Sequence of chain 1.A:
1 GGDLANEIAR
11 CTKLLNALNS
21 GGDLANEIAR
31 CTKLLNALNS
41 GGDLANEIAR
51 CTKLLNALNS

A protein and the small-molecule ligand that binds it are described below.
Small molecule (SMILES): O=C(O)c1cc(C(=O)O)cc(C(=O)O)c1

Binding-site contacts:
Ligand atom C5A contacts residue CYS11 of chain 1.A at 1.8 Å (hydrophobic).
Ligand atom C5A contacts residue LEU58 of chain 1.A at 4.2 Å (hydrophobic).
Ligand atom C5 contacts residue LEU55 of chain 1.A at 4.3 Å (hydrophobic).
Ligand atom C5A contacts residue LEU15 of chain 1.A at 3.7 Å (hydrophobic).
Ligand atom C1A contacts residue THR12 of chain 1.A at 3.2 Å.
Ligand atom C2 contacts residue LEU34 of chain 1.A at 3.9 Å (hydrophobic).
Ligand atom C6 contacts residue CYS31 of chain 1.A at 3.3 Å (hydrophobic).
Ligand atom C6 contacts residue THR12 of chain 1.A at 3.8 Å.
Ligand atom C6 contacts residue LEU15 of chain 1.A at 3.7 Å (hydrophobic).
Ligand atom C5 contacts residue LEU15 of chain 1.A at 3.8 Å (hydrophobic).
Ligand atom C4 contacts residue LEU55 of chain 1.A at 3.7 Å (hydrophobic).
Ligand atom C6 contacts residue CYS11 of chain 1.A at 3.6 Å (hydrophobic).
Ligand atom C6 contacts residue ILE8 of chain 1.A at 4.5 Å (hydrophobic).
Ligand atom C3A contacts residue LEU55 of chain 1.A at 3.5 Å (hydrophobic).
Ligand atom C1A contacts residue CYS31 of chain 1.A at 1.8 Å (hydrophobic).
Ligand atom C3A contacts residue LEU34 of chain 1.A at 3.9 Å (hydrophobic).
Ligand atom C3 contacts residue CYS51 of chain 1.A at 2.8 Å (hydrophobic).
Ligand atom C3A contacts residue LEU54 of chain 1.A at 4.5 Å (hydrophobic).
Ligand atom C3 contacts residue LEU34 of chain 1.A at 4.3 Å (hydrophobic).
Ligand atom C5A contacts residue THR12 of chain 1.A at 4.3 Å.
Ligand atom C5 contacts residue CYS11 of chain 1.A at 2.7 Å (hydrophobic).
Ligand atom C2 contacts residue CYS51 of chain 1.A at 3.3 Å (hydrophobic).
Ligand atom C5 contacts residue THR12 of chain 1.A at 4.5 Å.
Ligand atom C4 contacts residue LEU54 of chain 1.A at 3.9 Å (hydrophobic).
Ligand atom C3 contacts residue LEU55 of chain 1.A at 3.7 Å (hydrophobic).
Ligand atom C1A contacts residue LEU35 of chain 1.A at 3.8 Å (hydrophobic).
Ligand atom C4 contacts residue CYS11 of chain 1.A at 3.3 Å (hydrophobic).
Ligand atom C3A contacts residue CYS51 of chain 1.A at 1.8 Å (hydrophobic).
Ligand atom C4 contacts residue CYS51 of chain 1.A at 3.8 Å (hydrophobic).
Ligand atom C2 contacts residue CYS31 of chain 1.A at 3.8 Å (hydrophobic).
Ligand atom C1 contacts residue THR12 of chain 1.A at 4.0 Å.
Ligand atom C1 contacts residue CYS31 of chain 1.A at 2.8 Å (hydrophobic).